This small molecule binds to this protein.
Small molecule (SMILES): Nc1ccn([C@H]2C[C@H](O)[C@@H](CO[P](=O)(O)O[P](=O)(O)OP(=O)(O)O)O2)c(=O)n1

Binding-site contacts:
Ligand atom C4 contacts residue DG5 of chain 1.B at 3.7 Å.
Ligand atom O1G contacts residue NA1 of chain 1.S at 1.9 Å (h-bond).
Ligand atom C4 contacts residue DG4 of chain 1.B at 3.9 Å.
Ligand atom O1B contacts residue NA1 of chain 1.S at 2.1 Å (h-bond).
Ligand atom N3 contacts residue DG4 of chain 1.B at 4.1 Å.
Ligand atom N3 contacts residue DG5 of chain 1.B at 2.9 Å (h-bond).
Ligand atom O2B contacts residue NA1 of chain 1.S at 3.9 Å.
Ligand atom N4 contacts residue DG4 of chain 1.B at 3.2 Å (h-bond).
Ligand atom O3B contacts residue NA1 of chain 1.S at 3.4 Å (h-bond).
Ligand atom PB contacts residue NA1 of chain 1.S at 3.2 Å.
Ligand atom N4 contacts residue DG5 of chain 1.B at 2.9 Å (h-bond).
Ligand atom O2G contacts residue NA1 of chain 1.S at 4.0 Å.
Ligand atom C2 contacts residue DG5 of chain 1.B at 3.6 Å.
Ligand atom O2 contacts residue DG5 of chain 1.B at 2.7 Å (h-bond).
Ligand atom O3A contacts residue NA1 of chain 1.S at 4.5 Å.
Ligand atom PG contacts residue NA1 of chain 1.S at 3.2 Å.
Ligand atom O3G contacts residue NA1 of chain 1.S at 4.2 Å.